Sequence of chain 1.B:
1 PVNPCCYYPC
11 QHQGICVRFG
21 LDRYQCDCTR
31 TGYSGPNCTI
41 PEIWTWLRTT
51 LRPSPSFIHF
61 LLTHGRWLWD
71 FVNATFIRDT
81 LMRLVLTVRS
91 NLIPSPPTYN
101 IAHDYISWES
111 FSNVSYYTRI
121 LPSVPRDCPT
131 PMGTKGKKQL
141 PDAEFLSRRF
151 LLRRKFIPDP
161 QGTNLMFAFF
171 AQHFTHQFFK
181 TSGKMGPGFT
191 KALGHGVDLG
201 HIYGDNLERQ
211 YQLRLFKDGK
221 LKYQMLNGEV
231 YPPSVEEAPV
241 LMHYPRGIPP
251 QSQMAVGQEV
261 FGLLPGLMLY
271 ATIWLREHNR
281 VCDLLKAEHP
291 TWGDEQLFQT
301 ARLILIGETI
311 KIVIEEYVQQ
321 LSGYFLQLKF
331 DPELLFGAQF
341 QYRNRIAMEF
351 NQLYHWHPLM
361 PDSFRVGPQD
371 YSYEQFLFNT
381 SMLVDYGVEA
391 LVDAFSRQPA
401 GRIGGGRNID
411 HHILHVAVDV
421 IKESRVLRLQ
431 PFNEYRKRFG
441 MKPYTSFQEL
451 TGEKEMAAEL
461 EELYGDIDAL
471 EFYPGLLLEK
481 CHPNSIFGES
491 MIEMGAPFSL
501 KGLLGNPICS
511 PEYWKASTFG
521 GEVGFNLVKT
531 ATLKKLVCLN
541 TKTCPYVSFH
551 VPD

A protein and the small-molecule ligand that binds it are described below.
Small molecule (SMILES): CC(=O)N[C@H]1[C@@H](O[C@H]2[C@H](O)[C@@H](NC(C)=O)CO[C@@H]2CO)O[C@H](CO)[C@@H](O)[C@@H]1O

Binding-site contacts:
Ligand atom C5 contacts residue ASN37 of chain 1.B at 3.6 Å.
Ligand atom N2 contacts residue PRO36 of chain 1.B at 4.5 Å.
Ligand atom O6 contacts residue PRO9 of chain 1.B at 3.9 Å.
Ligand atom C4 contacts residue ASN37 of chain 1.B at 4.2 Å.
Ligand atom O5 contacts residue PRO9 of chain 1.B at 4.1 Å.
Ligand atom N2 contacts residue ASN37 of chain 1.B at 3.0 Å (h-bond).
Ligand atom C8 contacts residue PRO36 of chain 1.B at 3.8 Å (hydrophobic).
Ligand atom C1 contacts residue TYR24 of chain 1.B at 3.5 Å (hydrophobic).
Ligand atom C6 contacts residue PRO9 of chain 1.B at 3.9 Å (hydrophobic).
Ligand atom O5 contacts residue TYR24 of chain 1.B at 3.4 Å (h-bond).
Ligand atom C7 contacts residue PRO36 of chain 1.B at 4.5 Å (hydrophobic).
Ligand atom C3 contacts residue ASN37 of chain 1.B at 3.8 Å.
Ligand atom C6 contacts residue TYR24 of chain 1.B at 4.0 Å (hydrophobic).
Ligand atom C2 contacts residue ASN37 of chain 1.B at 2.4 Å.
Ligand atom C7 contacts residue ASN37 of chain 1.B at 4.0 Å.
Ligand atom O5 contacts residue ASN37 of chain 1.B at 2.4 Å (h-bond).
Ligand atom C1 contacts residue ASN37 of chain 1.B at 1.4 Å.
Ligand atom C8 contacts residue PRO4 of chain 1.B at 4.5 Å (hydrophobic).
Ligand atom C8 contacts residue TYR24 of chain 1.B at 3.7 Å (hydrophobic).
Ligand atom C5 contacts residue TYR24 of chain 1.B at 3.6 Å (hydrophobic).